Sequence of chain 1.C:
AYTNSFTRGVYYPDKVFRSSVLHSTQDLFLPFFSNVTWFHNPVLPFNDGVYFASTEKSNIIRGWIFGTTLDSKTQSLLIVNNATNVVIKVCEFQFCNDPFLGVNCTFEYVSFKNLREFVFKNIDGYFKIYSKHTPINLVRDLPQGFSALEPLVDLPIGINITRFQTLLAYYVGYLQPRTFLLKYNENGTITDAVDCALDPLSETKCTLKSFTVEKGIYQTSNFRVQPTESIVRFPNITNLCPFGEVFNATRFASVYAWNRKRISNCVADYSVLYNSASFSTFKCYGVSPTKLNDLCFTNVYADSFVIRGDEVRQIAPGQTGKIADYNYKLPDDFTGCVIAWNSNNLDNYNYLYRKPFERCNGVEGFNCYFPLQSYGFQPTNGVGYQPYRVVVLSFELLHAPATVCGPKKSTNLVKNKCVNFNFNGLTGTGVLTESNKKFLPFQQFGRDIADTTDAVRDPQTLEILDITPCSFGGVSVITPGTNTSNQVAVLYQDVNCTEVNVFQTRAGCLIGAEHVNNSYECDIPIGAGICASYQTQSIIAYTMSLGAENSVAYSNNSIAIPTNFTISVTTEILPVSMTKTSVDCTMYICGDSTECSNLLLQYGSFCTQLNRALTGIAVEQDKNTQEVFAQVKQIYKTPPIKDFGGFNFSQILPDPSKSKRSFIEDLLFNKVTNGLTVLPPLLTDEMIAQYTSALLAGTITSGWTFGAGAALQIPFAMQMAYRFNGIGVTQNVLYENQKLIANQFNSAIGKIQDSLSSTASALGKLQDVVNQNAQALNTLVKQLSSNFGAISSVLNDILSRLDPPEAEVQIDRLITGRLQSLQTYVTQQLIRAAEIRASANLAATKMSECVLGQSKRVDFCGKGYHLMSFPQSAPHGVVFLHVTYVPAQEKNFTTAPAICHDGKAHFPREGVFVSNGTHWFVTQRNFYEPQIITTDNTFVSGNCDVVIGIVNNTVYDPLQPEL

A small-molecule ligand and the protein it binds are described below.
Small molecule (SMILES): CC(=O)N[C@@H]1[C@@H](O)[C@H](O)[C@@H](CO)O[C@H]1O

Binding-site contacts:
Ligand atom N2 contacts residue ASN184 of chain 1.C at 2.9 Å (h-bond).
Ligand atom C7 contacts residue ASN184 of chain 1.C at 3.4 Å.
Ligand atom C3 contacts residue ASN184 of chain 1.C at 3.8 Å.
Ligand atom O7 contacts residue ASN184 of chain 1.C at 3.5 Å (h-bond).
Ligand atom C1 contacts residue ASN184 of chain 1.C at 1.5 Å.
Ligand atom C2 contacts residue ASN184 of chain 1.C at 2.5 Å.
Ligand atom O5 contacts residue ASN184 of chain 1.C at 2.4 Å (h-bond).
Ligand atom C4 contacts residue ASN184 of chain 1.C at 4.3 Å.
Ligand atom C5 contacts residue ASN184 of chain 1.C at 3.7 Å.